A small-molecule ligand and the protein it binds are described below.
Small molecule (SMILES): NC(=[NH2+])NCCC[C@H](N)C(=O)O

Sequence of chain 1.A:
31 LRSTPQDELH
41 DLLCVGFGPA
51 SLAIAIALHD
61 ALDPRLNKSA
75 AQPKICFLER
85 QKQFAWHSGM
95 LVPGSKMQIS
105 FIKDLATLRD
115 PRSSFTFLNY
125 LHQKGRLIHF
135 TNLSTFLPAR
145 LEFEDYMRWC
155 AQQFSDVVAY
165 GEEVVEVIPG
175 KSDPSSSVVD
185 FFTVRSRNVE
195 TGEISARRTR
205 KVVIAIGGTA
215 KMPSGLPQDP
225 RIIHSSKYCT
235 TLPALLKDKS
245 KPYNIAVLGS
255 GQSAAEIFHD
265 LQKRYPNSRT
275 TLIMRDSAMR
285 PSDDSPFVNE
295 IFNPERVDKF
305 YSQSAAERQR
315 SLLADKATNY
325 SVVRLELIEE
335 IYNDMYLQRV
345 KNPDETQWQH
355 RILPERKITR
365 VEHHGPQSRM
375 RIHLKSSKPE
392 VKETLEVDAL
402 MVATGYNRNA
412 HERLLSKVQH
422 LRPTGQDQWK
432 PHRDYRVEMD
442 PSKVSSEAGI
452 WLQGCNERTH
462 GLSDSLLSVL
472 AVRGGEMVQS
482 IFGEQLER

Binding-site contacts:
Ligand atom C contacts residue ILE103 of chain 1.A at 4.0 Å (hydrophobic).
Ligand atom NE contacts residue THR322 of chain 1.A at 3.4 Å (h-bond).
Ligand atom C contacts residue PHE296 of chain 1.A at 3.8 Å (hydrophobic).
Ligand atom CB contacts residue ASN293 of chain 1.A at 4.2 Å.
Ligand atom O contacts residue ILE103 of chain 1.A at 3.8 Å.
Ligand atom N contacts residue ASN293 of chain 1.A at 3.8 Å.
Ligand atom CA contacts residue ASN293 of chain 1.A at 3.2 Å.
Ligand atom NH1 contacts residue NAP1 of chain 1.D at 2.6 Å (h-bond).
Ligand atom CD contacts residue LEU467 of chain 1.A at 3.2 Å (hydrophobic).
Ligand atom O contacts residue SER469 of chain 1.A at 3.1 Å (h-bond).
Ligand atom NH1 contacts residue ASN323 of chain 1.A at 2.8 Å (h-bond).
Ligand atom CB contacts residue LEU467 of chain 1.A at 4.2 Å (hydrophobic).
Ligand atom O contacts residue LYS107 of chain 1.A at 3.3 Å (salt-bridge).
Ligand atom NH2 contacts residue GLN102 of chain 1.A at 3.8 Å.
Ligand atom N contacts residue ILE103 of chain 1.A at 4.2 Å.
Ligand atom CA contacts residue PHE296 of chain 1.A at 3.8 Å (hydrophobic).
Ligand atom CZ contacts residue GLN102 of chain 1.A at 4.0 Å.
Ligand atom NH2 contacts residue ASN323 of chain 1.A at 3.5 Å (h-bond).
Ligand atom O contacts residue PHE296 of chain 1.A at 3.4 Å.
Ligand atom CG contacts residue GLN102 of chain 1.A at 4.1 Å.
Ligand atom C contacts residue ASN293 of chain 1.A at 3.4 Å.
Ligand atom NE contacts residue LEU467 of chain 1.A at 4.3 Å.
Ligand atom N contacts residue GLN102 of chain 1.A at 3.3 Å (h-bond).
Ligand atom CG contacts residue LEU467 of chain 1.A at 3.8 Å (hydrophobic).
Ligand atom C contacts residue LYS107 of chain 1.A at 3.9 Å.
Ligand atom CG contacts residue ILE103 of chain 1.A at 4.2 Å (hydrophobic).
Ligand atom CZ contacts residue THR322 of chain 1.A at 3.6 Å.
Ligand atom CD contacts residue ASN323 of chain 1.A at 4.2 Å.
Ligand atom C contacts residue SER469 of chain 1.A at 4.3 Å.
Ligand atom NE contacts residue ASN323 of chain 1.A at 3.8 Å.
Ligand atom CB contacts residue PHE296 of chain 1.A at 3.5 Å (hydrophobic).
Ligand atom NH2 contacts residue NAP1 of chain 1.D at 3.5 Å (h-bond).
Ligand atom OXT contacts residue LYS107 of chain 1.A at 3.2 Å.
Ligand atom OXT contacts residue ILE103 of chain 1.A at 4.2 Å.
Ligand atom NH1 contacts residue GLN102 of chain 1.A at 3.6 Å.
Ligand atom OXT contacts residue ASN293 of chain 1.A at 2.7 Å (h-bond).
Ligand atom NH2 contacts residue SER286 of chain 1.A at 4.0 Å.
Ligand atom CZ contacts residue ASN323 of chain 1.A at 3.1 Å.
Ligand atom CZ contacts residue NAP1 of chain 1.D at 3.5 Å.
Ligand atom NH2 contacts residue THR322 of chain 1.A at 3.3 Å (h-bond).